This protein binds this small molecule.
Small molecule (SMILES): CC(=O)N[C@@H]1[C@@H](O)[C@H](O)[C@@H](CO)O[C@H]1O

Binding-site contacts:
Ligand atom N2 contacts residue ASN599 of chain 1.G at 2.8 Å (h-bond).
Ligand atom O7 contacts residue ASN599 of chain 1.G at 3.4 Å.
Ligand atom C1 contacts residue ASN599 of chain 1.G at 1.5 Å.
Ligand atom C7 contacts residue ASN599 of chain 1.G at 3.3 Å.
Ligand atom C3 contacts residue ASN599 of chain 1.G at 3.7 Å.
Ligand atom O5 contacts residue ASN599 of chain 1.G at 2.4 Å (h-bond).
Ligand atom C8 contacts residue ASN599 of chain 1.G at 3.8 Å.
Ligand atom C4 contacts residue ASN599 of chain 1.G at 4.2 Å.
Ligand atom C2 contacts residue ASN599 of chain 1.G at 2.4 Å.
Ligand atom C5 contacts residue ASN599 of chain 1.G at 3.7 Å.

Sequence of chain 1.G:
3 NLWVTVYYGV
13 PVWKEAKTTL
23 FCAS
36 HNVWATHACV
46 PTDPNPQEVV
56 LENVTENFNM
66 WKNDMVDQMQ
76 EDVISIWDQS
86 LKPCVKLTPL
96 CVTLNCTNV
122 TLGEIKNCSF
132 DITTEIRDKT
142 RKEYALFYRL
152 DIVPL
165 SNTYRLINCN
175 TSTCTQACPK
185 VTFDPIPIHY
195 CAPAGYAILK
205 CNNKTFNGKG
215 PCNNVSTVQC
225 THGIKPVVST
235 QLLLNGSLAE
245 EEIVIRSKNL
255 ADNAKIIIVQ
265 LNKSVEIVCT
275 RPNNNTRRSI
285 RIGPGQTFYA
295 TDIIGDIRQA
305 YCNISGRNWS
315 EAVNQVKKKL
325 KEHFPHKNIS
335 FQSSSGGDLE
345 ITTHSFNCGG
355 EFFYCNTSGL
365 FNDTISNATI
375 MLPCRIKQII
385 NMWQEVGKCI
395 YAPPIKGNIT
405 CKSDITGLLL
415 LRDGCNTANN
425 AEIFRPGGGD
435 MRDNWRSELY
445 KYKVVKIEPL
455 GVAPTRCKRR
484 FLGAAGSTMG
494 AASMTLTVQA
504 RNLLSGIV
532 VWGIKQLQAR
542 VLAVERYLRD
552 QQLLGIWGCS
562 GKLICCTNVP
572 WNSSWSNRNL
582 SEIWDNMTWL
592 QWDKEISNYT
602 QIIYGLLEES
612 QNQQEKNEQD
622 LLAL